This protein binds this small molecule.
Small molecule (SMILES): Cc1cn([C@H]2C[C@H](O[P](=O)(O)OC[C@H]3O[C@@H](n4cc(C)c(=O)[nH]c4=O)C[C@@H]3O)[C@@H](CO[P](=O)(O)O[C@H]3C[C@H](n4ccc(=O)[nH]c4=O)O[C@@H]3COP(=O)=O)O2)c(=O)[nH]c1=O

Binding-site contacts:
Ligand atom C6 contacts residue GLY98 of chain 16.A at 4.1 Å.
Ligand atom O4 contacts residue GLY98 of chain 16.A at 2.8 Å (h-bond).
Ligand atom O3' contacts residue PHE333 of chain 16.A at 3.5 Å.
Ligand atom O4 contacts residue ALA259 of chain 16.A at 3.2 Å.
Ligand atom C4' contacts residue GLN252 of chain 16.A at 3.5 Å.
Ligand atom N3 contacts residue LEU328 of chain 16.A at 3.9 Å.
Ligand atom C5' contacts residue GLN252 of chain 16.A at 3.4 Å.
Ligand atom C7 contacts residue TYR336 of chain 16.A at 3.6 Å (hydrophobic).
Ligand atom O5' contacts residue LEU328 of chain 16.A at 3.6 Å.
Ligand atom O2 contacts residue PRO334 of chain 16.A at 3.8 Å.
Ligand atom OP2 contacts residue GLN252 of chain 16.A at 4.1 Å.
Ligand atom N1 contacts residue PHE333 of chain 16.A at 3.8 Å.
Ligand atom C2' contacts residue PHE333 of chain 16.A at 2.9 Å (hydrophobic).
Ligand atom C4 contacts residue PRO334 of chain 16.A at 3.6 Å (hydrophobic).
Ligand atom C2 contacts residue LEU328 of chain 16.A at 3.0 Å (hydrophobic).
Ligand atom C4' contacts residue LEU328 of chain 16.A at 4.1 Å (hydrophobic).
Ligand atom O4' contacts residue GLN252 of chain 16.A at 3.9 Å.
Ligand atom OP2 contacts residue PHE333 of chain 16.A at 3.3 Å.
Ligand atom C1' contacts residue PHE333 of chain 16.A at 3.1 Å (hydrophobic).
Ligand atom C5 contacts residue GLY98 of chain 16.A at 2.9 Å.
Ligand atom OP1 contacts residue GLN252 of chain 16.A at 3.7 Å.
Ligand atom O4 contacts residue PRO334 of chain 16.A at 3.7 Å.
Ligand atom O5' contacts residue PHE333 of chain 16.A at 3.8 Å.
Ligand atom C4 contacts residue GLY98 of chain 16.A at 3.2 Å.
Ligand atom OP1 contacts residue ARG391 of chain 16.A at 3.8 Å.
Ligand atom C1' contacts residue LEU328 of chain 16.A at 3.9 Å (hydrophobic).
Ligand atom C2' contacts residue LEU328 of chain 16.A at 3.7 Å (hydrophobic).
Ligand atom C2 contacts residue PRO334 of chain 16.A at 3.7 Å (hydrophobic).
Ligand atom O4' contacts residue LEU328 of chain 16.A at 3.0 Å.
Ligand atom O4' contacts residue PRO334 of chain 16.A at 4.0 Å.
Ligand atom N1 contacts residue LEU328 of chain 16.A at 3.8 Å.
Ligand atom C5' contacts residue PHE333 of chain 16.A at 3.2 Å (hydrophobic).
Ligand atom C6 contacts residue PHE333 of chain 16.A at 3.7 Å (hydrophobic).
Ligand atom P contacts residue PHE333 of chain 16.A at 3.8 Å.
Ligand atom O5' contacts residue GLN252 of chain 16.A at 3.1 Å (h-bond).
Ligand atom N3 contacts residue PRO334 of chain 16.A at 3.5 Å.
Ligand atom C3' contacts residue PHE333 of chain 16.A at 3.8 Å (hydrophobic).
Ligand atom OP2 contacts residue GLU102 of chain 16.A at 3.5 Å (salt-bridge).
Ligand atom OP2 contacts residue ARG391 of chain 16.A at 3.9 Å.
Ligand atom O2 contacts residue LEU328 of chain 16.A at 2.2 Å.

Sequence of chain 16.A:
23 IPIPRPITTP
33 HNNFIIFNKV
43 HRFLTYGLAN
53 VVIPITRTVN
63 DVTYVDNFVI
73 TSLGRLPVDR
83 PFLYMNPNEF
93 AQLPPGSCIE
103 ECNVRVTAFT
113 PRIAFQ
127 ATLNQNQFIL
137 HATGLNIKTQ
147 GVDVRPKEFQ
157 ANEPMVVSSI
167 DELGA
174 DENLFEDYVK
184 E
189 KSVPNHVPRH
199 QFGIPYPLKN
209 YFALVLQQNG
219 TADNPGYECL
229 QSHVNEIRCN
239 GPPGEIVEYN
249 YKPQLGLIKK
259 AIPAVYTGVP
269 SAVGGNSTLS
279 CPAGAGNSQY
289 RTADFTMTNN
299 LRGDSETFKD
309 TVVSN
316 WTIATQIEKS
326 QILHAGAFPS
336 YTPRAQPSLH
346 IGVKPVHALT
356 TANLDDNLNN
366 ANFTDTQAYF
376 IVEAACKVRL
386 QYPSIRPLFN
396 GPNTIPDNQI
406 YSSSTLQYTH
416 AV